Sequence of chain 1.F:
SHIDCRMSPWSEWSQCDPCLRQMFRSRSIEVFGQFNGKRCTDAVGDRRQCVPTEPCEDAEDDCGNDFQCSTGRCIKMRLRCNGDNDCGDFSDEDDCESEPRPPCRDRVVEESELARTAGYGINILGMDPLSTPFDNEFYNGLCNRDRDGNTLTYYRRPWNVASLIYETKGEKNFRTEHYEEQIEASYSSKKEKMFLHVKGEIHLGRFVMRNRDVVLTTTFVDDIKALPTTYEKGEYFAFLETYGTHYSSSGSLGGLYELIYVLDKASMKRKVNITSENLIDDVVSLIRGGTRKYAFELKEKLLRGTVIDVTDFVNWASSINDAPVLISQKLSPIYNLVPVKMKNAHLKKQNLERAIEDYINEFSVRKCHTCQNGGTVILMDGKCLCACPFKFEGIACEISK

Binding-site contacts:
Ligand atom O3 contacts residue TRP53 of chain 1.F at 4.3 Å.
Ligand atom O2 contacts residue TRP53 of chain 1.F at 3.7 Å.
Ligand atom O3 contacts residue ARG68 of chain 1.F at 4.1 Å.
Ligand atom O5 contacts residue TRP53 of chain 1.F at 2.7 Å.
Ligand atom C5 contacts residue TRP53 of chain 1.F at 3.2 Å (hydrophobic).
Ligand atom C4 contacts residue TRP53 of chain 1.F at 3.7 Å (hydrophobic).
Ligand atom C2 contacts residue TRP53 of chain 1.F at 2.4 Å (hydrophobic).
Ligand atom C6 contacts residue PRO52 of chain 1.F at 4.5 Å (hydrophobic).
Ligand atom C2 contacts residue ARG68 of chain 1.F at 4.3 Å.
Ligand atom C3 contacts residue ARG68 of chain 1.F at 3.9 Å.
Ligand atom C3 contacts residue TRP53 of chain 1.F at 3.0 Å (hydrophobic).
Ligand atom C1 contacts residue TRP53 of chain 1.F at 1.5 Å (hydrophobic).

This protein binds this small molecule.
Small molecule (SMILES): OC[C@H]1O[C@@H](O)[C@@H](O)[C@@H](O)[C@@H]1O